Binding-site contacts:
Ligand atom O6 contacts residue THR452 of chain 1.B at 3.4 Å.
Ligand atom O3 contacts residue GLY534 of chain 1.B at 3.0 Å.
Ligand atom O3P contacts residue GLY538 of chain 1.B at 2.9 Å (h-bond).
Ligand atom C6 contacts residue LEU451 of chain 1.B at 3.6 Å (hydrophobic).
Ligand atom C6 contacts residue SER457 of chain 1.B at 3.7 Å.
Ligand atom O1P contacts residue TRP502 of chain 1.B at 3.0 Å (h-bond).
Ligand atom O5P contacts residue SER454 of chain 1.B at 2.7 Å (h-bond).
Ligand atom O4P contacts residue ARG456 of chain 1.B at 3.7 Å.
Ligand atom O5 contacts residue LEU451 of chain 1.B at 3.4 Å (h-bond).
Ligand atom O6 contacts residue LYS453 of chain 1.B at 3.0 Å (salt-bridge).
Ligand atom O4P contacts residue THR452 of chain 1.B at 2.6 Å (h-bond).
Ligand atom O4 contacts residue PHE541 of chain 1.B at 2.8 Å (h-bond).
Ligand atom O5P contacts residue SER539 of chain 1.B at 2.9 Å (h-bond).
Ligand atom C3 contacts residue GLY538 of chain 1.B at 3.1 Å.
Ligand atom O6P contacts residue GLY540 of chain 1.B at 2.5 Å (h-bond).
Ligand atom O1P contacts residue ARG509 of chain 1.B at 3.4 Å (salt-bridge).
Ligand atom P2 contacts residue THR452 of chain 1.B at 3.5 Å.
Ligand atom O4P contacts residue SER457 of chain 1.B at 2.7 Å (h-bond).
Ligand atom C5 contacts residue GLY538 of chain 1.B at 3.2 Å.
Ligand atom O6P contacts residue SER539 of chain 1.B at 3.3 Å (h-bond).
Ligand atom P2 contacts residue GLY540 of chain 1.B at 3.8 Å.
Ligand atom O1 contacts residue GLY538 of chain 1.B at 3.4 Å (h-bond).
Ligand atom O4 contacts residue GLY540 of chain 1.B at 3.3 Å (h-bond).
Ligand atom C3 contacts residue ARG536 of chain 1.B at 3.5 Å.
Ligand atom O3 contacts residue ARG536 of chain 1.B at 2.8 Å (salt-bridge).
Ligand atom O6P contacts residue SER457 of chain 1.B at 3.6 Å.
Ligand atom C6 contacts residue THR542 of chain 1.B at 3.2 Å.
Ligand atom C4 contacts residue THR542 of chain 1.B at 3.8 Å.
Ligand atom O5P contacts residue LYS453 of chain 1.B at 3.6 Å (salt-bridge).
Ligand atom P2 contacts residue LYS453 of chain 1.B at 3.8 Å.
Ligand atom O4 contacts residue SER539 of chain 1.B at 3.6 Å.
Ligand atom O5P contacts residue THR452 of chain 1.B at 3.7 Å.
Ligand atom O2P contacts residue ARG509 of chain 1.B at 3.4 Å (salt-bridge).
Ligand atom P2 contacts residue SER539 of chain 1.B at 3.6 Å.
Ligand atom O2 contacts residue GLY534 of chain 1.B at 3.1 Å (h-bond).
Ligand atom O4 contacts residue GLY538 of chain 1.B at 2.5 Å (h-bond).
Ligand atom P2 contacts residue SER457 of chain 1.B at 3.6 Å.
Ligand atom O3 contacts residue TRP502 of chain 1.B at 3.7 Å.
Ligand atom C4 contacts residue GLY538 of chain 1.B at 3.1 Å.
Ligand atom C1 contacts residue ARG509 of chain 1.B at 3.4 Å.

A small-molecule ligand and the protein it binds are described below.
Small molecule (SMILES): O=P(O)(O)OC[C@H]1O[C@](O)(COP(=O)(O)O)[C@@H](O)[C@@H]1O

Sequence of chain 1.B:
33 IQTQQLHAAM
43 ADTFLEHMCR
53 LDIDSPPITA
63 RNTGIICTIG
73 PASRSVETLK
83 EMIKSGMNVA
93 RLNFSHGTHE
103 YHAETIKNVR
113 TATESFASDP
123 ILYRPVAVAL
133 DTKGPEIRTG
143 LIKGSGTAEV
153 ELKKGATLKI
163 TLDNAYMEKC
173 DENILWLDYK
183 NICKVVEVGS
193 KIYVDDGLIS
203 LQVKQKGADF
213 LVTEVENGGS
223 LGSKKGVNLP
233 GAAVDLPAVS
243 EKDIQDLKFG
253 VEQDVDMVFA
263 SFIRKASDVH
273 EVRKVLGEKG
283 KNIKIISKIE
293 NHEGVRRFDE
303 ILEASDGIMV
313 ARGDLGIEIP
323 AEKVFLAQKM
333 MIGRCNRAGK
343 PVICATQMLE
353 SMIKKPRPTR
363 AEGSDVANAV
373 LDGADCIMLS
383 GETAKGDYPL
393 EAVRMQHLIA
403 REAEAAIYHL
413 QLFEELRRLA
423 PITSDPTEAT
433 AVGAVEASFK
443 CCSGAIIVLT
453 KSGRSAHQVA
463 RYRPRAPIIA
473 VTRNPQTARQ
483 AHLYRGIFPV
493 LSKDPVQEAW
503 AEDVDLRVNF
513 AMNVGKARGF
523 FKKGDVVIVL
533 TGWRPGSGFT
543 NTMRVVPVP